The protein below binds the small molecule below.
Small molecule (SMILES): Cc1cc2c3c(c1C)C(C)(C)C[C@@H](O)N3c1c(nc(O)[nH]c1=O)N2C[C@H](O)[C@H](O)[C@H](O)COP(=O)(O)O

Binding-site contacts:
Ligand atom O10 contacts residue HIS191 of chain 1.A at 2.9 Å (h-bond).
Ligand atom O9 contacts residue LYS391 of chain 1.A at 2.7 Å (salt-bridge).
Ligand atom C21 contacts residue SER223 of chain 1.A at 3.6 Å.
Ligand atom O8 contacts residue HIS191 of chain 1.A at 3.2 Å (h-bond).
Ligand atom O5 contacts residue GLN190 of chain 1.A at 2.9 Å (h-bond).
Ligand atom C10 contacts residue ILE327 of chain 1.A at 3.3 Å (hydrophobic).
Ligand atom P1 contacts residue K1 of chain 1.C at 3.4 Å.
Ligand atom O8 contacts residue MN1 of chain 1.B at 2.2 Å.
Ligand atom C2 contacts residue ALA172 of chain 1.A at 3.5 Å (hydrophobic).
Ligand atom O4 contacts residue SER223 of chain 1.A at 3.6 Å.
Ligand atom P1 contacts residue MN1 of chain 1.B at 3.4 Å.
Ligand atom C19 contacts residue ILE171 of chain 1.A at 3.1 Å (hydrophobic).
Ligand atom P1 contacts residue HIS191 of chain 1.A at 3.6 Å.
Ligand atom C2 contacts residue ARG173 of chain 1.A at 3.4 Å.
Ligand atom C1 contacts residue GLN190 of chain 1.A at 3.6 Å.
Ligand atom O8 contacts residue K1 of chain 1.C at 2.9 Å.
Ligand atom O3 contacts residue ARG173 of chain 1.A at 2.9 Å (salt-bridge).
Ligand atom C15 contacts residue THR153 of chain 1.A at 3.2 Å.
Ligand atom N2 contacts residue ILE171 of chain 1.A at 3.1 Å (h-bond).
Ligand atom O8 contacts residue ASN168 of chain 1.A at 2.8 Å (h-bond).
Ligand atom O4 contacts residue ILE171 of chain 1.A at 2.7 Å (h-bond).
Ligand atom C16 contacts residue THR153 of chain 1.A at 3.5 Å.
Ligand atom O9 contacts residue PRO226 of chain 1.A at 3.5 Å.
Ligand atom O9 contacts residue MN1 of chain 1.B at 3.6 Å.
Ligand atom C6 contacts residue ILE327 of chain 1.A at 3.4 Å (hydrophobic).
Ligand atom O6 contacts residue MET225 of chain 1.A at 3.3 Å.
Ligand atom O9 contacts residue HIS191 of chain 1.A at 3.6 Å (h-bond).
Ligand atom O8 contacts residue GLU233 of chain 1.A at 3.1 Å (salt-bridge).
Ligand atom O7 contacts residue SER170 of chain 1.A at 3.2 Å.
Ligand atom N2 contacts residue GLN190 of chain 1.A at 3.4 Å (h-bond).
Ligand atom C4 contacts residue ILE171 of chain 1.A at 3.1 Å (hydrophobic).
Ligand atom O7 contacts residue SER223 of chain 1.A at 3.4 Å (h-bond).
Ligand atom O6 contacts residue PRO226 of chain 1.A at 3.3 Å (h-bond).
Ligand atom O7 contacts residue K1 of chain 1.C at 3.0 Å.
Ligand atom N1 contacts residue ALA172 of chain 1.A at 3.5 Å.
Ligand atom O1 contacts residue GLN190 of chain 1.A at 3.1 Å (h-bond).
Ligand atom C14 contacts residue SER224 of chain 1.A at 3.5 Å.
Ligand atom O9 contacts residue MET225 of chain 1.A at 3.6 Å.
Ligand atom N4 contacts residue ILE171 of chain 1.A at 3.3 Å (h-bond).
Ligand atom C1 contacts residue ILE171 of chain 1.A at 3.6 Å (hydrophobic).

Sequence of chain 1.A:
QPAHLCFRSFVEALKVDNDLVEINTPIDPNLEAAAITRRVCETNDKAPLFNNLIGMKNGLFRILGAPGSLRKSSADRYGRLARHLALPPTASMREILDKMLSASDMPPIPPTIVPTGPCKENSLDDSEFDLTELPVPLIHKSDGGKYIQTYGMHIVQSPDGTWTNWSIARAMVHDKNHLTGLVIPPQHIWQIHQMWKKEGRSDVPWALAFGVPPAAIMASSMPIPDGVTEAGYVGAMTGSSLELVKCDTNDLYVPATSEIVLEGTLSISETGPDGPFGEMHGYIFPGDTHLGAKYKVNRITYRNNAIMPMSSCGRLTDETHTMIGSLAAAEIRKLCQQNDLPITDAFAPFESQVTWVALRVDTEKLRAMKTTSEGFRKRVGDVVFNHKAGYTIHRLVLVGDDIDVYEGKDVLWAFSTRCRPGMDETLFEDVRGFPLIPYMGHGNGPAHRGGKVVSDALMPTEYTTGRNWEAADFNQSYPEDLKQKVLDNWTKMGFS